Binding-site contacts:
Ligand atom C5 contacts residue ASN297 of chain 1.C at 3.8 Å.
Ligand atom C3 contacts residue GLN295 of chain 1.C at 3.5 Å.
Ligand atom C2 contacts residue ASN297 of chain 1.C at 2.5 Å.
Ligand atom C8 contacts residue ASN333 of chain 1.C at 3.9 Å.
Ligand atom C7 contacts residue GLN295 of chain 1.C at 4.0 Å.
Ligand atom C8 contacts residue SER335 of chain 1.C at 4.2 Å.
Ligand atom N2 contacts residue ASN297 of chain 1.C at 2.9 Å (h-bond).
Ligand atom O7 contacts residue ASN297 of chain 1.C at 3.7 Å.
Ligand atom C7 contacts residue ASN297 of chain 1.C at 3.4 Å.
Ligand atom C1 contacts residue GLN295 of chain 1.C at 3.7 Å.
Ligand atom O3 contacts residue GLN295 of chain 1.C at 4.3 Å.
Ligand atom C2 contacts residue GLN295 of chain 1.C at 3.6 Å.
Ligand atom C4 contacts residue ASN297 of chain 1.C at 4.3 Å.
Ligand atom O5 contacts residue ASN297 of chain 1.C at 2.4 Å (h-bond).
Ligand atom N2 contacts residue GLN295 of chain 1.C at 3.0 Å (h-bond).
Ligand atom C1 contacts residue ASN297 of chain 1.C at 1.5 Å.
Ligand atom C8 contacts residue ASN297 of chain 1.C at 3.8 Å.
Ligand atom C8 contacts residue GLN295 of chain 1.C at 3.3 Å.
Ligand atom C3 contacts residue ASN297 of chain 1.C at 3.9 Å.

A small-molecule ligand and the protein it binds are described below.
Small molecule (SMILES): CC(=O)N[C@H]1[C@H](O[C@H]2[C@H](O)[C@@H](NC(C)=O)CO[C@@H]2CO)O[C@H](CO)[C@@H](O)[C@@H]1O

Sequence of chain 1.C:
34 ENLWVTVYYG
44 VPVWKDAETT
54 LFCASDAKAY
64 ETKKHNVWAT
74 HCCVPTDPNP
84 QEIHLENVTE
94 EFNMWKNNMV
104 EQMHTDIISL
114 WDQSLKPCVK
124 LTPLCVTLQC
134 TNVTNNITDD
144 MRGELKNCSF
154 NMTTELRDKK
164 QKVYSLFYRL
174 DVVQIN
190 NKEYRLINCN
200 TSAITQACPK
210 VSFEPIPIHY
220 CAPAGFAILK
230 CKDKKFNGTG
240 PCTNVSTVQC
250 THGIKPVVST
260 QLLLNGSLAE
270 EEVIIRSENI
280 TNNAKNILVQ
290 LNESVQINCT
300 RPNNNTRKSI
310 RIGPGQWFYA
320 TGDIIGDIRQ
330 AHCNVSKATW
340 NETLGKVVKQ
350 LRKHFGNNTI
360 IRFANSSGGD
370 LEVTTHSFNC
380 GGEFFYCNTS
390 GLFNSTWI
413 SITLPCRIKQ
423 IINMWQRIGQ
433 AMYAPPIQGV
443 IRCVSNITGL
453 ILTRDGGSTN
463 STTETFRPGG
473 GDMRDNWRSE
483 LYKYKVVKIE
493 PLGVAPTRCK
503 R